Sequence of chain 1.D:
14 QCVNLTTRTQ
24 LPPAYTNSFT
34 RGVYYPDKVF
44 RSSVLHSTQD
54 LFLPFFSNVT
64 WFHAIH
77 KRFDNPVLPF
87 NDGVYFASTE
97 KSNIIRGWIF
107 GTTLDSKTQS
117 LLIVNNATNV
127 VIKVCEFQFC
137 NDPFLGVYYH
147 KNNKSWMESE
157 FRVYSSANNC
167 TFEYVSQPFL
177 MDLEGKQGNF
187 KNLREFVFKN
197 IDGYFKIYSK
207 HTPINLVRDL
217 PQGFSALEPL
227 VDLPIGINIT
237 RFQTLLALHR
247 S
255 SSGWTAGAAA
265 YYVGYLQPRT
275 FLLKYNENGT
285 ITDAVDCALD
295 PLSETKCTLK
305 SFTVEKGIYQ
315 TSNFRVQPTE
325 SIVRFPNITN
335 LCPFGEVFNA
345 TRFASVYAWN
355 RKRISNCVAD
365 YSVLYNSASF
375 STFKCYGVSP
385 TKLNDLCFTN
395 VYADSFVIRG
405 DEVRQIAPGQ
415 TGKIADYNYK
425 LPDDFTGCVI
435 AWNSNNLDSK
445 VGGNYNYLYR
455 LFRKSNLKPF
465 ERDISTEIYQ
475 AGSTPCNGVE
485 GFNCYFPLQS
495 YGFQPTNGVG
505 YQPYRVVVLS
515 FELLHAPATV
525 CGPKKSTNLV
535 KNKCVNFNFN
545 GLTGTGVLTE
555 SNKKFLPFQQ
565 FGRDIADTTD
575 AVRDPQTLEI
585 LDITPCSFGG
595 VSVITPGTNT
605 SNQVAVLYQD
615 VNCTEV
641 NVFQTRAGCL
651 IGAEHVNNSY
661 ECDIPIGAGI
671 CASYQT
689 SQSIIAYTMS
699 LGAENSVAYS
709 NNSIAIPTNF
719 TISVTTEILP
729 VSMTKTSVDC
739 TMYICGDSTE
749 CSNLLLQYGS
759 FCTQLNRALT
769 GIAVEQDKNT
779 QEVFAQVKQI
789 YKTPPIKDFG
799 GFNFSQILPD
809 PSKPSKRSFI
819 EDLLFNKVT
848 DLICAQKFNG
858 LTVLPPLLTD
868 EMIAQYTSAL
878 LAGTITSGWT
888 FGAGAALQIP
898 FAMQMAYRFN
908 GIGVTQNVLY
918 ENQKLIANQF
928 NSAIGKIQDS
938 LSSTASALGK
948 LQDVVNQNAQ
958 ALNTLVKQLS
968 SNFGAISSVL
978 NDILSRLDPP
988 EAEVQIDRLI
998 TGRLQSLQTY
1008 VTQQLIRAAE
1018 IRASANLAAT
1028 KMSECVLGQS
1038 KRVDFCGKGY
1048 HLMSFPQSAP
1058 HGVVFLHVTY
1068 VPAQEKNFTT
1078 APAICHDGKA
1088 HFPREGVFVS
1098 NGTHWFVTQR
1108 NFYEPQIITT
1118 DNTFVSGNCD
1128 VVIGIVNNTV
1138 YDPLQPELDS

Binding-site contacts:
Ligand atom C2 contacts residue ASN61 of chain 1.D at 2.5 Å.
Ligand atom O6 contacts residue TYR28 of chain 1.D at 2.8 Å (h-bond).
Ligand atom C4 contacts residue ASN61 of chain 1.D at 4.2 Å.
Ligand atom C2 contacts residue TYR28 of chain 1.D at 4.3 Å (hydrophobic).
Ligand atom C3 contacts residue ASN61 of chain 1.D at 3.8 Å.
Ligand atom O7 contacts residue ASN61 of chain 1.D at 3.0 Å (h-bond).
Ligand atom C1 contacts residue TYR28 of chain 1.D at 4.0 Å (hydrophobic).
Ligand atom C5 contacts residue TYR28 of chain 1.D at 4.3 Å (hydrophobic).
Ligand atom C1 contacts residue ASN61 of chain 1.D at 1.4 Å.
Ligand atom N2 contacts residue ASN61 of chain 1.D at 2.9 Å (h-bond).
Ligand atom C7 contacts residue ASN61 of chain 1.D at 3.4 Å.
Ligand atom O5 contacts residue ASN61 of chain 1.D at 2.4 Å (h-bond).
Ligand atom C6 contacts residue TYR28 of chain 1.D at 3.2 Å (hydrophobic).
Ligand atom C5 contacts residue ASN61 of chain 1.D at 3.7 Å.
Ligand atom O5 contacts residue TYR28 of chain 1.D at 3.2 Å.

A protein and the small-molecule ligand that binds it are described below.
Small molecule (SMILES): CC(=O)N[C@@H]1[C@@H](O)[C@H](O)[C@@H](CO)O[C@H]1O